The protein below binds the small molecule below.
Small molecule (SMILES): O=C(c1ccc(OCCN2CCCCC2)cc1)c1c(-c2ccc(O)cc2)sc2cc(O)ccc12

Sequence of chain 1.A:
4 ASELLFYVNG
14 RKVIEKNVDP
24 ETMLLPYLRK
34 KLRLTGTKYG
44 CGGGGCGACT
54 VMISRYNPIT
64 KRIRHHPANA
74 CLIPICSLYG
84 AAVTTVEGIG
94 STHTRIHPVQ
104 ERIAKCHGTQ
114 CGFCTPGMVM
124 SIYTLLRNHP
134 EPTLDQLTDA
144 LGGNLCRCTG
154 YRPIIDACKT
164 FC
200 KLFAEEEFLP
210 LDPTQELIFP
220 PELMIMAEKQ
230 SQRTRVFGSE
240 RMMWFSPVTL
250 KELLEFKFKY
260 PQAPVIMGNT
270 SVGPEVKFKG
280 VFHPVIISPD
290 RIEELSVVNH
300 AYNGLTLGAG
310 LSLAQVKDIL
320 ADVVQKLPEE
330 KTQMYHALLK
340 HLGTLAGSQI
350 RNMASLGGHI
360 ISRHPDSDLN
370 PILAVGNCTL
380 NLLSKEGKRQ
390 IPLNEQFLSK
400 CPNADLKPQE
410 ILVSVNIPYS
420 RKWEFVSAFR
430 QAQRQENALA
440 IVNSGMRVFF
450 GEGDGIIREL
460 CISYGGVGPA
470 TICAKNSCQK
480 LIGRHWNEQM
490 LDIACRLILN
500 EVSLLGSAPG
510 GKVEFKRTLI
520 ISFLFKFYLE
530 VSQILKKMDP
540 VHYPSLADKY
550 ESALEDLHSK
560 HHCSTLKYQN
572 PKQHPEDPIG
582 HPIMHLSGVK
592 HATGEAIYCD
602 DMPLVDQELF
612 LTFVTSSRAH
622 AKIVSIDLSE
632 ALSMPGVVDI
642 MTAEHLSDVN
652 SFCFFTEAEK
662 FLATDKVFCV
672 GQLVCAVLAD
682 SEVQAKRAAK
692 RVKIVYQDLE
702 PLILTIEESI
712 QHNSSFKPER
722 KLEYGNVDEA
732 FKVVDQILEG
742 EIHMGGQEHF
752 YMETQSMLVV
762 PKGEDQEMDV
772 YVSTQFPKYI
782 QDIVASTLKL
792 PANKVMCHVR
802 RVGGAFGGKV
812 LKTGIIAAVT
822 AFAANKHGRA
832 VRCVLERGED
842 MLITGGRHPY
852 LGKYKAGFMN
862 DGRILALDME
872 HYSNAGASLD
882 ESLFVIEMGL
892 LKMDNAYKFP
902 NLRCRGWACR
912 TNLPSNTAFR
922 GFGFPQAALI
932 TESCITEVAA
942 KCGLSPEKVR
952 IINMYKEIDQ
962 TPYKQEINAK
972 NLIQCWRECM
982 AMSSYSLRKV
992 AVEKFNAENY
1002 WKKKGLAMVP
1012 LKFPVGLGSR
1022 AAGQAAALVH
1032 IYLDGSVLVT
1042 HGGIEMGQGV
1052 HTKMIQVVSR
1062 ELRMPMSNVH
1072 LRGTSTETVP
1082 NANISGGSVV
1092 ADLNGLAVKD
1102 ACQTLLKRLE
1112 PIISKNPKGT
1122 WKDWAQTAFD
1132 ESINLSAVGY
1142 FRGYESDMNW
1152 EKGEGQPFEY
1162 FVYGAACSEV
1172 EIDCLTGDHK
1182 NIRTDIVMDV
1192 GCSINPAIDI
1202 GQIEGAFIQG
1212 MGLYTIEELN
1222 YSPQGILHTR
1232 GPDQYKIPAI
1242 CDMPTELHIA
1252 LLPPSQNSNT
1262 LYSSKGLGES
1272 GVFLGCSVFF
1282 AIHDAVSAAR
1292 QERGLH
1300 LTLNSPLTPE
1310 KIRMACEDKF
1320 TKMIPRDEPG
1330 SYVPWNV

Binding-site contacts:
Ligand atom C29 contacts residue CYS654 of chain 1.A at 3.3 Å (hydrophobic).
Ligand atom C7 contacts residue PHE656 of chain 1.A at 4.0 Å (hydrophobic).
Ligand atom C4 contacts residue GLU882 of chain 1.A at 4.0 Å.
Ligand atom C4 contacts residue PHE656 of chain 1.A at 3.6 Å (hydrophobic).
Ligand atom C14 contacts residue PHE777 of chain 1.A at 4.0 Å (hydrophobic).
Ligand atom C28 contacts residue CYS654 of chain 1.A at 3.5 Å (hydrophobic).
Ligand atom C10 contacts residue PHE653 of chain 1.A at 3.8 Å (hydrophobic).
Ligand atom C19 contacts residue PHE656 of chain 1.A at 3.7 Å (hydrophobic).
Ligand atom C5 contacts residue PHE656 of chain 1.A at 3.2 Å (hydrophobic).
Ligand atom C19 contacts residue PHE655 of chain 1.A at 3.2 Å (hydrophobic).
Ligand atom C3 contacts residue ILE1085 of chain 1.A at 4.1 Å (hydrophobic).
Ligand atom C8 contacts residue PHE777 of chain 1.A at 4.0 Å (hydrophobic).
Ligand atom C10 contacts residue TYR780 of chain 1.A at 3.4 Å (hydrophobic).
Ligand atom C3 contacts residue GLU882 of chain 1.A at 3.8 Å.
Ligand atom C8 contacts residue TYR780 of chain 1.A at 4.0 Å (hydrophobic).
Ligand atom C1 contacts residue PHE656 of chain 1.A at 4.1 Å (hydrophobic).
Ligand atom C4 contacts residue VAL811 of chain 1.A at 4.1 Å (hydrophobic).
Ligand atom O11 contacts residue PHE653 of chain 1.A at 3.6 Å.
Ligand atom S6 contacts residue PHE777 of chain 1.A at 4.2 Å.
Ligand atom C14 contacts residue PHE656 of chain 1.A at 3.6 Å (hydrophobic).
Ligand atom C12 contacts residue ASP783 of chain 1.A at 3.7 Å.
Ligand atom C18 contacts residue PHE655 of chain 1.A at 3.6 Å (hydrophobic).
Ligand atom C7 contacts residue PHE777 of chain 1.A at 3.6 Å (hydrophobic).
Ligand atom C9 contacts residue PHE655 of chain 1.A at 3.5 Å (hydrophobic).
Ligand atom C11 contacts residue ASP783 of chain 1.A at 3.8 Å.
Ligand atom C12 contacts residue LYS779 of chain 1.A at 4.1 Å.
Ligand atom C10 contacts residue PHE655 of chain 1.A at 3.8 Å (hydrophobic).
Ligand atom C18 contacts residue PHE656 of chain 1.A at 3.5 Å (hydrophobic).
Ligand atom O11 contacts residue ASP783 of chain 1.A at 2.9 Å (salt-bridge).
Ligand atom C12 contacts residue TYR780 of chain 1.A at 4.2 Å (hydrophobic).
Ligand atom C13 contacts residue PHE777 of chain 1.A at 3.8 Å (hydrophobic).
Ligand atom C27 contacts residue PHE655 of chain 1.A at 4.1 Å (hydrophobic).
Ligand atom C11 contacts residue TYR780 of chain 1.A at 3.7 Å (hydrophobic).
Ligand atom C9 contacts residue TYR780 of chain 1.A at 3.5 Å (hydrophobic).
Ligand atom O16 contacts residue PHE777 of chain 1.A at 4.0 Å.
Ligand atom C15 contacts residue PHE656 of chain 1.A at 3.8 Å (hydrophobic).
Ligand atom O3 contacts residue ALA919 of chain 1.A at 4.1 Å.
Ligand atom O3 contacts residue GLU882 of chain 1.A at 3.0 Å (salt-bridge).
Ligand atom S6 contacts residue PHE656 of chain 1.A at 3.4 Å.
Ligand atom C15 contacts residue PHE777 of chain 1.A at 3.6 Å (hydrophobic).